A small-molecule ligand and the protein it binds are described below.
Small molecule (SMILES): CC[C@@H](O)P(=O)(O)O

Binding-site contacts:
Ligand atom P1 contacts residue ASN134 of chain 2.B at 3.8 Å.
Ligand atom O4 contacts residue TYR104 of chain 2.B at 3.5 Å (h-bond).
Ligand atom P1 contacts residue FE21 of chain 2.G at 3.1 Å.
Ligand atom P1 contacts residue TYR102 of chain 2.B at 4.3 Å.
Ligand atom O1 contacts residue TYR102 of chain 2.B at 3.0 Å.
Ligand atom O1 contacts residue ASN134 of chain 2.B at 4.0 Å.
Ligand atom O3 contacts residue FE21 of chain 2.G at 2.5 Å.
Ligand atom O1 contacts residue ARG96 of chain 2.B at 2.7 Å (salt-bridge).
Ligand atom O2 contacts residue GLU141 of chain 2.B at 4.3 Å.
Ligand atom O4 contacts residue FE21 of chain 2.G at 3.6 Å.
Ligand atom C3 contacts residue VAL121 of chain 2.B at 4.1 Å (hydrophobic).
Ligand atom C2 contacts residue TYR102 of chain 2.B at 3.5 Å (hydrophobic).
Ligand atom P1 contacts residue HIS179 of chain 2.B at 4.4 Å.
Ligand atom C1 contacts residue HIS179 of chain 2.B at 4.5 Å.
Ligand atom O2 contacts residue HIS179 of chain 2.B at 3.1 Å (h-bond).
Ligand atom O3 contacts residue GLU141 of chain 2.B at 2.7 Å (salt-bridge).
Ligand atom P1 contacts residue TYR104 of chain 2.B at 3.9 Å.
Ligand atom P1 contacts residue ARG96 of chain 2.B at 4.0 Å.
Ligand atom C2 contacts residue PHE181 of chain 2.B at 3.9 Å (hydrophobic).
Ligand atom O1 contacts residue TYR104 of chain 2.B at 3.0 Å (h-bond).
Ligand atom C3 contacts residue LEU143 of chain 2.B at 4.0 Å (hydrophobic).
Ligand atom C3 contacts residue TYR102 of chain 2.B at 4.5 Å (hydrophobic).
Ligand atom C3 contacts residue GLU141 of chain 2.B at 4.2 Å.
Ligand atom C3 contacts residue PHE181 of chain 2.B at 3.5 Å (hydrophobic).
Ligand atom O2 contacts residue FE21 of chain 2.G at 2.3 Å.
Ligand atom C1 contacts residue FE21 of chain 2.G at 3.2 Å.
Ligand atom O2 contacts residue ARG96 of chain 2.B at 4.3 Å.
Ligand atom P1 contacts residue LYS22 of chain 2.A at 4.3 Å.
Ligand atom O2 contacts residue HIS137 of chain 2.B at 3.6 Å (h-bond).
Ligand atom O4 contacts residue LYS22 of chain 2.A at 2.7 Å (salt-bridge).
Ligand atom C1 contacts residue GLU141 of chain 2.B at 3.5 Å.
Ligand atom O2 contacts residue ASN134 of chain 2.B at 2.5 Å (h-bond).
Ligand atom O3 contacts residue PHE181 of chain 2.B at 3.8 Å.
Ligand atom C3 contacts residue ALA194 of chain 2.B at 4.3 Å (hydrophobic).
Ligand atom O3 contacts residue HIS179 of chain 2.B at 3.4 Å (h-bond).
Ligand atom C3 contacts residue LEU192 of chain 2.B at 3.6 Å (hydrophobic).
Ligand atom C2 contacts residue GLU141 of chain 2.B at 4.5 Å.

Sequence of chain 2.A:
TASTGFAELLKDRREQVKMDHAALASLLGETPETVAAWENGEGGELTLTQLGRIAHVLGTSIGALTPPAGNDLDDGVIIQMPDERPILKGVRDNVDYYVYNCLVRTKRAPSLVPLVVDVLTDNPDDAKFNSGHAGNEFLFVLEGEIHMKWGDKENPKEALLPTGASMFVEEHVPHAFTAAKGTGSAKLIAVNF

Sequence of chain 2.B:
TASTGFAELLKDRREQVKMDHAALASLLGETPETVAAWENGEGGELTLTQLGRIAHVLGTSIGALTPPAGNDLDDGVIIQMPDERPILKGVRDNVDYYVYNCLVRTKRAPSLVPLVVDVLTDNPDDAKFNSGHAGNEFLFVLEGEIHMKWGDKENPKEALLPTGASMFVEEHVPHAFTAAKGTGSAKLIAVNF